Binding-site contacts:
Ligand atom C8 contacts residue VAL118 of chain 1.G at 4.0 Å (hydrophobic).
Ligand atom C4 contacts residue ASN120 of chain 1.G at 4.2 Å.
Ligand atom O7 contacts residue ASN120 of chain 1.G at 3.9 Å.
Ligand atom O3 contacts residue TYR19 of chain 1.G at 4.5 Å.
Ligand atom O5 contacts residue GLU168 of chain 1.G at 3.7 Å.
Ligand atom C7 contacts residue TRP170 of chain 1.G at 4.0 Å (hydrophobic).
Ligand atom C3 contacts residue ASN120 of chain 1.G at 3.8 Å.
Ligand atom C1 contacts residue GLU168 of chain 1.G at 3.6 Å.
Ligand atom N2 contacts residue ASN120 of chain 1.G at 2.9 Å (h-bond).
Ligand atom O5 contacts residue ASN120 of chain 1.G at 2.4 Å (h-bond).
Ligand atom C1 contacts residue ASN120 of chain 1.G at 1.4 Å.
Ligand atom C8 contacts residue TRP170 of chain 1.G at 3.4 Å (hydrophobic).
Ligand atom C2 contacts residue ASN120 of chain 1.G at 2.5 Å.
Ligand atom C8 contacts residue HIS169 of chain 1.G at 4.1 Å.
Ligand atom C7 contacts residue GLU168 of chain 1.G at 4.2 Å.
Ligand atom O7 contacts residue TRP170 of chain 1.G at 4.3 Å.
Ligand atom N2 contacts residue GLU168 of chain 1.G at 4.4 Å.
Ligand atom C7 contacts residue ASN120 of chain 1.G at 3.6 Å.
Ligand atom C5 contacts residue ASN120 of chain 1.G at 3.6 Å.
Ligand atom C8 contacts residue GLU168 of chain 1.G at 3.8 Å.
Ligand atom O7 contacts residue GLU168 of chain 1.G at 3.8 Å.
Ligand atom C2 contacts residue GLU168 of chain 1.G at 3.8 Å.

The protein below binds the small molecule below.
Small molecule (SMILES): CC(=O)N[C@H]1[C@H](O[C@H]2[C@H](O)[C@@H](NC(C)=O)CO[C@@H]2CO)O[C@H](CO)[C@@H](O)[C@@H]1O

Sequence of chain 1.G:
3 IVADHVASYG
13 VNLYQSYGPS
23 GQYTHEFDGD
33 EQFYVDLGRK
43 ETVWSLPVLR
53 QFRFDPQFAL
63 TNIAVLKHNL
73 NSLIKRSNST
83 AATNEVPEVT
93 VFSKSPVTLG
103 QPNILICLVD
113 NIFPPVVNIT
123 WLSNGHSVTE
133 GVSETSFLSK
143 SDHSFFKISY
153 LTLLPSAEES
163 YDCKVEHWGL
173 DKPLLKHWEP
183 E